Binding-site contacts:
Ligand atom NE contacts residue GLY200 of chain 1.E at 4.0 Å.
Ligand atom NH2 contacts residue ASN198 of chain 1.E at 3.1 Å (h-bond).
Ligand atom O contacts residue TRP71 of chain 1.E at 3.8 Å.
Ligand atom CB contacts residue ASN198 of chain 1.E at 3.7 Å.
Ligand atom SG contacts residue ZN1 of chain 1.P at 2.4 Å.
Ligand atom SG contacts residue ZN1 of chain 1.Q at 2.3 Å.
Ligand atom CB contacts residue ZN1 of chain 1.Q at 3.5 Å.
Ligand atom O contacts residue ASN198 of chain 1.E at 3.6 Å.
Ligand atom NH1 contacts residue GLY200 of chain 1.E at 2.7 Å (h-bond).
Ligand atom CG contacts residue LEU43 of chain 1.E at 3.8 Å (hydrophobic).
Ligand atom CB contacts residue ASP102 of chain 1.E at 3.3 Å.
Ligand atom CG contacts residue ASN198 of chain 1.E at 3.6 Å.
Ligand atom CG contacts residue HIS228 of chain 1.E at 4.0 Å.
Ligand atom CA contacts residue TRP71 of chain 1.E at 3.9 Å (hydrophobic).
Ligand atom SG contacts residue HIS100 of chain 1.E at 3.6 Å.
Ligand atom CG contacts residue MET45 of chain 1.E at 3.9 Å (hydrophobic).
Ligand atom NH2 contacts residue GLY200 of chain 1.E at 4.0 Å.
Ligand atom CD contacts residue HIS228 of chain 1.E at 3.5 Å.
Ligand atom CD1 contacts residue LEU43 of chain 1.E at 3.3 Å (hydrophobic).
Ligand atom SG contacts residue ASP102 of chain 1.E at 3.3 Å (salt-bridge).
Ligand atom C contacts residue TRP71 of chain 1.E at 3.7 Å (hydrophobic).
Ligand atom N contacts residue TRP71 of chain 1.E at 3.8 Å.
Ligand atom CA contacts residue ZN1 of chain 1.Q at 4.0 Å.
Ligand atom CB contacts residue PHE48 of chain 1.E at 3.4 Å (hydrophobic).
Ligand atom CB contacts residue ZN1 of chain 1.P at 3.3 Å.
Ligand atom CG contacts residue HIS100 of chain 1.E at 4.0 Å.
Ligand atom SG contacts residue CYS186 of chain 1.E at 3.9 Å.
Ligand atom CG contacts residue TRP71 of chain 1.E at 3.8 Å (hydrophobic).
Ligand atom CB contacts residue HIS100 of chain 1.E at 3.6 Å.
Ligand atom CZ contacts residue ASN198 of chain 1.E at 3.3 Å.
Ligand atom CD contacts residue HIS100 of chain 1.E at 3.8 Å.
Ligand atom O contacts residue MET45 of chain 1.E at 3.8 Å.
Ligand atom CG2 contacts residue PHE48 of chain 1.E at 3.5 Å (hydrophobic).
Ligand atom NH1 contacts residue ASN198 of chain 1.E at 2.7 Å (h-bond).
Ligand atom CZ contacts residue GLY200 of chain 1.E at 3.4 Å.
Ligand atom CD2 contacts residue MET45 of chain 1.E at 3.4 Å (hydrophobic).
Ligand atom SG contacts residue HIS228 of chain 1.E at 3.9 Å.
Ligand atom CG contacts residue VAL51 of chain 1.E at 4.0 Å (hydrophobic).
Ligand atom SG contacts residue HIS167 of chain 1.E at 3.2 Å (h-bond).
Ligand atom CD1 contacts residue MET45 of chain 1.E at 3.6 Å (hydrophobic).

Sequence of chain 1.E:
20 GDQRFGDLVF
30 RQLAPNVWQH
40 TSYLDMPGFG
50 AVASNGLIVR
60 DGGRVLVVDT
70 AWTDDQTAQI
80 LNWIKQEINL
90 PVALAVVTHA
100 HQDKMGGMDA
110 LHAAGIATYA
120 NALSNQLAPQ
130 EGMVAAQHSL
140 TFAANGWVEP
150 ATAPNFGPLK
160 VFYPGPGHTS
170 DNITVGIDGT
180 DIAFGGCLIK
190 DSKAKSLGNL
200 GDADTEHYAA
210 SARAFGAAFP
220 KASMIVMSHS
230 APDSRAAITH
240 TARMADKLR

This small molecule binds to this protein.
Small molecule (SMILES): CC(C)C[C@@H]1NC(=O)[C@@H](CCCN=C(N)N)NC(=O)[C@@H](C)NC(=O)[C@H](C)NC(=O)[C@@H]2CCCN2C(=O)[C@H](C(C)C)NC(=O)[C@@H]2CCCN2C(=O)[C@@H](CS)NC1=O